This small molecule binds to this protein.
Small molecule (SMILES): C#C[C@]1(O)CC[C@H]2[C@@H]3CCc4cc(O)ccc4[C@H]3CC[C@@]21C

Sequence of chain 1.B:
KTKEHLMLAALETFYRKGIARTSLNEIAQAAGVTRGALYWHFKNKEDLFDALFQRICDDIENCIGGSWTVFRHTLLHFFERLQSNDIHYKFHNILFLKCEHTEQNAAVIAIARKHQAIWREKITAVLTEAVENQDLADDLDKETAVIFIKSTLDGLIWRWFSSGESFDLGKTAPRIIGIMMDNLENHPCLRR

Binding-site contacts:
Ligand atom OAD contacts residue ASP174 of chain 1.B at 2.7 Å (salt-bridge).
Ligand atom CAG contacts residue PHE91 of chain 1.B at 4.5 Å (hydrophobic).
Ligand atom CAK contacts residue ILE143 of chain 1.B at 4.3 Å (hydrophobic).
Ligand atom CAL contacts residue PHE98 of chain 1.B at 3.6 Å (hydrophobic).
Ligand atom CAM contacts residue PHE98 of chain 1.B at 4.4 Å (hydrophobic).
Ligand atom CAI contacts residue LEU95 of chain 1.B at 3.6 Å (hydrophobic).
Ligand atom CAJ contacts residue LEU95 of chain 1.B at 3.7 Å (hydrophobic).
Ligand atom OAC contacts residue VAL146 of chain 1.B at 4.1 Å.
Ligand atom CAI contacts residue ILE72 of chain 1.B at 4.4 Å (hydrophobic).
Ligand atom CAN contacts residue ILE143 of chain 1.B at 3.6 Å (hydrophobic).
Ligand atom CAK contacts residue TRP139 of chain 1.B at 3.9 Å (hydrophobic).
Ligand atom CAM contacts residue ASP174 of chain 1.B at 3.4 Å.
Ligand atom CAF contacts residue PHE91 of chain 1.B at 3.8 Å (hydrophobic).
Ligand atom CAA contacts residue ASP174 of chain 1.B at 4.4 Å.
Ligand atom CAO contacts residue PHE91 of chain 1.B at 3.2 Å (hydrophobic).
Ligand atom CAH contacts residue THR94 of chain 1.B at 3.9 Å.
Ligand atom CAH contacts residue LEU95 of chain 1.B at 4.4 Å (hydrophobic).
Ligand atom CAG contacts residue TRP139 of chain 1.B at 4.2 Å (hydrophobic).
Ligand atom OAC contacts residue PHE91 of chain 1.B at 3.2 Å.
Ligand atom OAD contacts residue LYS170 of chain 1.B at 3.5 Å.
Ligand atom CAG contacts residue ILE143 of chain 1.B at 4.3 Å (hydrophobic).
Ligand atom CAI contacts residue THR94 of chain 1.B at 4.3 Å.
Ligand atom CAU contacts residue ASP174 of chain 1.B at 3.3 Å.
Ligand atom CAM contacts residue LEU173 of chain 1.B at 4.2 Å (hydrophobic).
Ligand atom CAE contacts residue ASP174 of chain 1.B at 3.7 Å.
Ligand atom CAR contacts residue TRP139 of chain 1.B at 4.5 Å (hydrophobic).
Ligand atom CAA contacts residue TRP139 of chain 1.B at 3.6 Å (hydrophobic).
Ligand atom CAS contacts residue LEU95 of chain 1.B at 3.8 Å (hydrophobic).
Ligand atom CAE contacts residue TRP139 of chain 1.B at 4.4 Å (hydrophobic).
Ligand atom CAL contacts residue ILE177 of chain 1.B at 4.3 Å (hydrophobic).
Ligand atom CAB contacts residue LEU173 of chain 1.B at 3.5 Å (hydrophobic).
Ligand atom CAB contacts residue ILE169 of chain 1.B at 4.1 Å (hydrophobic).
Ligand atom CAM contacts residue ILE177 of chain 1.B at 3.7 Å (hydrophobic).
Ligand atom CAP contacts residue LEU95 of chain 1.B at 4.0 Å (hydrophobic).
Ligand atom CAJ contacts residue PHE98 of chain 1.B at 3.4 Å (hydrophobic).
Ligand atom CAI contacts residue PHE98 of chain 1.B at 3.9 Å (hydrophobic).
Ligand atom CAP contacts residue PHE91 of chain 1.B at 4.2 Å (hydrophobic).
Ligand atom CAH contacts residue PHE91 of chain 1.B at 3.4 Å (hydrophobic).